Binding-site contacts:
Ligand atom C4 contacts residue ARG104 of chain 1.C at 3.5 Å.
Ligand atom C5 contacts residue ARG104 of chain 1.C at 3.5 Å.
Ligand atom C3 contacts residue GLU101 of chain 1.C at 3.6 Å.
Ligand atom C1 contacts residue SER138 of chain 1.C at 3.8 Å.
Ligand atom O4 contacts residue ASP139 of chain 1.C at 3.8 Å.
Ligand atom C6 contacts residue ARG104 of chain 1.C at 3.5 Å.
Ligand atom O2 contacts residue SER138 of chain 1.C at 2.8 Å (h-bond).
Ligand atom C1 contacts residue ARG104 of chain 1.C at 3.9 Å.
Ligand atom C3 contacts residue TYR166 of chain 1.C at 3.9 Å (hydrophobic).
Ligand atom O2 contacts residue GLU101 of chain 1.C at 2.7 Å (salt-bridge).
Ligand atom O3 contacts residue SER138 of chain 1.C at 3.0 Å (h-bond).
Ligand atom O5 contacts residue ASP139 of chain 1.C at 4.0 Å.
Ligand atom O6 contacts residue ARG104 of chain 1.C at 3.2 Å (salt-bridge).
Ligand atom O2 contacts residue ALA137 of chain 1.C at 3.7 Å.
Ligand atom O5 contacts residue ARG104 of chain 1.C at 3.0 Å (salt-bridge).
Ligand atom C2 contacts residue TYR166 of chain 1.C at 3.3 Å (hydrophobic).
Ligand atom C4 contacts residue ASP139 of chain 1.C at 3.9 Å.
Ligand atom C2 contacts residue SER138 of chain 1.C at 3.3 Å.
Ligand atom C3 contacts residue PHE237 of chain 1.C at 4.1 Å (hydrophobic).
Ligand atom O3 contacts residue ALA137 of chain 1.C at 3.6 Å.
Ligand atom O1 contacts residue GLU172 of chain 1.C at 2.5 Å (salt-bridge).
Ligand atom O2 contacts residue GLY167 of chain 1.C at 3.1 Å.
Ligand atom O2 contacts residue TYR166 of chain 1.C at 2.5 Å (h-bond).
Ligand atom O4 contacts residue SER138 of chain 1.C at 3.0 Å (h-bond).
Ligand atom O6 contacts residue SER138 of chain 1.C at 4.0 Å.
Ligand atom O3 contacts residue ARG104 of chain 1.C at 3.5 Å (salt-bridge).
Ligand atom C5 contacts residue PHE237 of chain 1.C at 3.8 Å (hydrophobic).
Ligand atom O4 contacts residue ASP235 of chain 1.C at 3.7 Å.
Ligand atom O5 contacts residue GLU172 of chain 1.C at 3.4 Å (salt-bridge).
Ligand atom O4 contacts residue ARG104 of chain 1.C at 3.3 Å (salt-bridge).
Ligand atom C2 contacts residue ARG104 of chain 1.C at 4.0 Å.
Ligand atom C1 contacts residue GLU172 of chain 1.C at 3.4 Å.
Ligand atom O3 contacts residue GLU101 of chain 1.C at 2.6 Å (salt-bridge).
Ligand atom O3 contacts residue TYR166 of chain 1.C at 3.4 Å (h-bond).
Ligand atom C1 contacts residue TYR166 of chain 1.C at 3.6 Å (hydrophobic).
Ligand atom C6 contacts residue PHE237 of chain 1.C at 4.0 Å (hydrophobic).
Ligand atom C2 contacts residue ALA137 of chain 1.C at 3.9 Å (hydrophobic).
Ligand atom C4 contacts residue SER138 of chain 1.C at 3.4 Å.
Ligand atom C2 contacts residue GLU101 of chain 1.C at 3.2 Å.
Ligand atom O1 contacts residue TRP165 of chain 1.C at 3.5 Å.

The small molecule below binds the protein below.
Small molecule (SMILES): OC[C@H]1O[C@@H](O[C@@H]2[C@@H](O)[C@H](O[C@@H]3[C@@H](O)[C@H](O)O[C@H](CO)[C@H]3O)O[C@H](CO)[C@H]2O)[C@H](O)[C@@H](O)[C@@H]1O

Sequence of chain 1.C:
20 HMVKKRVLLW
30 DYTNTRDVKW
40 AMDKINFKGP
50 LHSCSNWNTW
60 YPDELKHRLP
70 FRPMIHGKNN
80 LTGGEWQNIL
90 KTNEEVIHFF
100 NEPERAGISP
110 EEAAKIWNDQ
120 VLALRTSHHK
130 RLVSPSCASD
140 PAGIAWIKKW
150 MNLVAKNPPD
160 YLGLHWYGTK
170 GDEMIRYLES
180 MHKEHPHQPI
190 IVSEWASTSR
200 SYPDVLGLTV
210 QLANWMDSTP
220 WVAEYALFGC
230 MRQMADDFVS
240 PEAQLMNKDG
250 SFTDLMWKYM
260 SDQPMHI